Sequence of chain 2.B:
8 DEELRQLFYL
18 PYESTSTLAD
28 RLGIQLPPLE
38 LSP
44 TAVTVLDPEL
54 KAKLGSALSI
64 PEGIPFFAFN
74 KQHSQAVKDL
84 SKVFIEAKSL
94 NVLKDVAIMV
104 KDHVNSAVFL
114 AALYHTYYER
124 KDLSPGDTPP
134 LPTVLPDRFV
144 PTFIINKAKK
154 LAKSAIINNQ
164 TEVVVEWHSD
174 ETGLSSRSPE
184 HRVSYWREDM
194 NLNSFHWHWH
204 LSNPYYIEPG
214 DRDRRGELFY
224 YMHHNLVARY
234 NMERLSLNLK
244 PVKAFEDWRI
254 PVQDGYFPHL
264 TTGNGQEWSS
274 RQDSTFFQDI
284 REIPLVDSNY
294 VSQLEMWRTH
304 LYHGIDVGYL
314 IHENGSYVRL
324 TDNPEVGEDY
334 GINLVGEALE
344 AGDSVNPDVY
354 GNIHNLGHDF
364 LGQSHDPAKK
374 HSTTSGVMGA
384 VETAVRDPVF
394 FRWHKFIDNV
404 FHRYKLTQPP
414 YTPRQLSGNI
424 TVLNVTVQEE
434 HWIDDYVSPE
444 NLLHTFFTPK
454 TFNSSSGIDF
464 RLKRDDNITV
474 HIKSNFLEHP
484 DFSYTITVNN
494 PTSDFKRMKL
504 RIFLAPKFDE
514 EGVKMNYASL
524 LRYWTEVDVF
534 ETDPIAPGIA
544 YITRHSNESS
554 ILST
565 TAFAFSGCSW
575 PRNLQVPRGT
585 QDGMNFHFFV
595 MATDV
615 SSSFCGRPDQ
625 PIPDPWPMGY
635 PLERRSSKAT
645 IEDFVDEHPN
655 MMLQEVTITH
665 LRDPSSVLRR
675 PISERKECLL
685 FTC

Binding-site contacts:
Ligand atom O7 contacts residue ASN427 of chain 2.B at 3.1 Å (h-bond).
Ligand atom C8 contacts residue ASN427 of chain 2.B at 4.3 Å.
Ligand atom C7 contacts residue ASN427 of chain 2.B at 3.1 Å.
Ligand atom C2 contacts residue ASN427 of chain 2.B at 2.3 Å.
Ligand atom N2 contacts residue ASN427 of chain 2.B at 2.7 Å (h-bond).
Ligand atom C8 contacts residue LEU426 of chain 2.B at 3.9 Å (hydrophobic).
Ligand atom O5 contacts residue ASN427 of chain 2.B at 2.4 Å (h-bond).
Ligand atom C1 contacts residue ASN427 of chain 2.B at 1.4 Å.
Ligand atom C4 contacts residue ASN427 of chain 2.B at 4.1 Å.
Ligand atom C5 contacts residue ASN427 of chain 2.B at 3.6 Å.
Ligand atom C3 contacts residue ASN427 of chain 2.B at 3.7 Å.

A small-molecule ligand and the protein it binds are described below.
Small molecule (SMILES): CC(=O)N[C@@H]1[C@@H](O)[C@H](O)[C@@H](CO)O[C@H]1O